A protein and the small-molecule ligand that binds it are described below.
Small molecule (SMILES): Nc1ccn([C@H]2C[C@H](O[P](=O)(O)OC[C@H]3O[C@@H](n4cnc5c(N)ncnc54)C[C@@H]3O)[C@@H](CO)O2)c(=O)n1

Sequence of chain 2.A:
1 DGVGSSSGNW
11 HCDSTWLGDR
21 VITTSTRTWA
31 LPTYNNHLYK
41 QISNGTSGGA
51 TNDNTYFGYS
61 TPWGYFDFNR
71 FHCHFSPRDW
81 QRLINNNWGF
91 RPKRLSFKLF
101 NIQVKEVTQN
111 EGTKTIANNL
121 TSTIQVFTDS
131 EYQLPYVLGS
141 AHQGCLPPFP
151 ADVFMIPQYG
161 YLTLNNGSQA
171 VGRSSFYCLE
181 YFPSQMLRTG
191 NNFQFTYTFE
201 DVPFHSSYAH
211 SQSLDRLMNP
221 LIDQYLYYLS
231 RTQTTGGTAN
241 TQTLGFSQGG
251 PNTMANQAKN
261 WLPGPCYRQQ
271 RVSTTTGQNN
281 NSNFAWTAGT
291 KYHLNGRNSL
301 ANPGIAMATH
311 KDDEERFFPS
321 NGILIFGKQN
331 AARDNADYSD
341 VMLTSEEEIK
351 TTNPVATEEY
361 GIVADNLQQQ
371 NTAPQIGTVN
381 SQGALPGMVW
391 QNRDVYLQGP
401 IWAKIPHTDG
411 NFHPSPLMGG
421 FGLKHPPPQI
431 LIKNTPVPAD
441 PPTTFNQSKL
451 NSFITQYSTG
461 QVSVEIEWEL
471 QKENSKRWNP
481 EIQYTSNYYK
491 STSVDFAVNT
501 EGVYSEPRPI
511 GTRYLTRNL

Binding-site contacts:
Ligand atom N6 contacts residue VAL202 of chain 2.A at 4.2 Å.
Ligand atom C5 contacts residue PRO203 of chain 2.A at 3.8 Å (hydrophobic).
Ligand atom N6 contacts residue SER415 of chain 2.A at 3.8 Å.
Ligand atom C5 contacts residue ASP201 of chain 2.A at 3.3 Å.
Ligand atom N7 contacts residue SER415 of chain 2.A at 3.9 Å.
Ligand atom C6 contacts residue PRO203 of chain 2.A at 4.0 Å (hydrophobic).
Ligand atom C4 contacts residue ASP201 of chain 2.A at 3.5 Å.
Ligand atom N1 contacts residue VAL202 of chain 2.A at 3.5 Å.
Ligand atom N1 contacts residue PRO203 of chain 2.A at 3.8 Å.
Ligand atom N7 contacts residue PRO203 of chain 2.A at 4.1 Å.
Ligand atom C8 contacts residue HIS413 of chain 2.A at 3.9 Å.
Ligand atom N6 contacts residue GLY420 of chain 2.A at 3.7 Å.
Ligand atom C4 contacts residue VAL202 of chain 2.A at 3.7 Å (hydrophobic).
Ligand atom C4 contacts residue PRO203 of chain 2.A at 4.0 Å (hydrophobic).
Ligand atom N6 contacts residue GLY422 of chain 2.A at 3.3 Å (h-bond).
Ligand atom O3' contacts residue PRO414 of chain 2.A at 4.2 Å.
Ligand atom N3 contacts residue ASP201 of chain 2.A at 4.2 Å.
Ligand atom C5 contacts residue VAL202 of chain 2.A at 3.6 Å (hydrophobic).
Ligand atom C2' contacts residue PRO203 of chain 2.A at 3.3 Å (hydrophobic).
Ligand atom C2 contacts residue GLY422 of chain 2.A at 3.2 Å.
Ligand atom C5 contacts residue ARG91 of chain 2.A at 4.2 Å.
Ligand atom C5 contacts residue PRO203 of chain 2.A at 4.0 Å (hydrophobic).
Ligand atom N4 contacts residue ASP201 of chain 2.A at 2.6 Å.
Ligand atom N7 contacts residue HIS413 of chain 2.A at 4.2 Å.
Ligand atom C6 contacts residue SER415 of chain 2.A at 4.1 Å.
Ligand atom C6 contacts residue VAL202 of chain 2.A at 4.2 Å (hydrophobic).
Ligand atom N4 contacts residue VAL202 of chain 2.A at 2.9 Å (h-bond).
Ligand atom C1' contacts residue PRO203 of chain 2.A at 4.1 Å (hydrophobic).
Ligand atom C6 contacts residue PRO203 of chain 2.A at 4.0 Å (hydrophobic).
Ligand atom N1 contacts residue GLY422 of chain 2.A at 2.9 Å (h-bond).
Ligand atom C2 contacts residue PRO203 of chain 2.A at 4.0 Å (hydrophobic).
Ligand atom C4 contacts residue PRO203 of chain 2.A at 4.1 Å (hydrophobic).
Ligand atom N1 contacts residue PRO203 of chain 2.A at 4.2 Å.
Ligand atom N6 contacts residue PHE421 of chain 2.A at 3.8 Å.
Ligand atom C2 contacts residue VAL202 of chain 2.A at 4.1 Å (hydrophobic).
Ligand atom C2' contacts residue PRO414 of chain 2.A at 3.6 Å (hydrophobic).
Ligand atom C6 contacts residue GLY422 of chain 2.A at 3.7 Å.
Ligand atom N7 contacts residue ASN392 of chain 2.A at 4.2 Å.
Ligand atom C2' contacts residue HIS413 of chain 2.A at 3.7 Å.
Ligand atom C6 contacts residue VAL202 of chain 2.A at 4.1 Å (hydrophobic).